Binding-site contacts:
Ligand atom O3' contacts residue GLY28 of chain 1.D at 4.0 Å.
Ligand atom C4' contacts residue GLY28 of chain 1.D at 3.7 Å.
Ligand atom N1 contacts residue LEU158 of chain 1.D at 4.2 Å.
Ligand atom C5 contacts residue ALA48 of chain 1.D at 4.2 Å (hydrophobic).
Ligand atom C6 contacts residue CYS108 of chain 1.D at 3.9 Å (hydrophobic).
Ligand atom C3' contacts residue ALA155 of chain 1.D at 3.3 Å (hydrophobic).
Ligand atom N3 contacts residue LEU158 of chain 1.D at 4.1 Å.
Ligand atom O2' contacts residue ALA155 of chain 1.D at 3.6 Å (h-bond).
Ligand atom N6 contacts residue ALA48 of chain 1.D at 3.3 Å.
Ligand atom N7 contacts residue LEU158 of chain 1.D at 4.0 Å.
Ligand atom N3 contacts residue CYS108 of chain 1.D at 4.4 Å.
Ligand atom N9 contacts residue LEU158 of chain 1.D at 4.4 Å.
Ligand atom C6 contacts residue PHE107 of chain 1.D at 4.3 Å (hydrophobic).
Ligand atom C8 contacts residue VAL35 of chain 1.D at 4.3 Å (hydrophobic).
Ligand atom C5' contacts residue ASP169 of chain 1.D at 4.0 Å.
Ligand atom N6 contacts residue LEU158 of chain 1.D at 4.0 Å.
Ligand atom C4 contacts residue LEU158 of chain 1.D at 4.1 Å (hydrophobic).
Ligand atom C5 contacts residue LEU158 of chain 1.D at 3.7 Å (hydrophobic).
Ligand atom C2 contacts residue PHE107 of chain 1.D at 4.1 Å (hydrophobic).
Ligand atom N6 contacts residue CYS108 of chain 1.D at 3.5 Å (h-bond).
Ligand atom C6 contacts residue LEU158 of chain 1.D at 3.7 Å (hydrophobic).
Ligand atom O4' contacts residue GLY28 of chain 1.D at 3.6 Å.
Ligand atom C4' contacts residue ALA155 of chain 1.D at 4.4 Å (hydrophobic).
Ligand atom O5' contacts residue ASN156 of chain 1.D at 3.8 Å.
Ligand atom O2' contacts residue LEU158 of chain 1.D at 3.6 Å.
Ligand atom N7 contacts residue ALA48 of chain 1.D at 4.2 Å.
Ligand atom C2' contacts residue ALA155 of chain 1.D at 3.4 Å (hydrophobic).
Ligand atom C1' contacts residue GLY28 of chain 1.D at 4.3 Å.
Ligand atom O2' contacts residue ASP111 of chain 1.D at 3.4 Å.
Ligand atom C2' contacts residue LEU158 of chain 1.D at 4.0 Å (hydrophobic).
Ligand atom C2 contacts residue CYS108 of chain 1.D at 3.1 Å (hydrophobic).
Ligand atom C5' contacts residue ASN156 of chain 1.D at 3.5 Å.
Ligand atom N6 contacts residue PHE107 of chain 1.D at 3.8 Å.
Ligand atom N1 contacts residue CYS108 of chain 1.D at 2.9 Å (h-bond).
Ligand atom N3 contacts residue ILE27 of chain 1.D at 4.2 Å.
Ligand atom N6 contacts residue ASP106 of chain 1.D at 3.4 Å (salt-bridge).
Ligand atom C6 contacts residue ALA48 of chain 1.D at 3.9 Å (hydrophobic).
Ligand atom O3' contacts residue ALA155 of chain 1.D at 4.1 Å.
Ligand atom O5' contacts residue ASP169 of chain 1.D at 3.8 Å.
Ligand atom N1 contacts residue PHE107 of chain 1.D at 3.7 Å.

Sequence of chain 1.D:
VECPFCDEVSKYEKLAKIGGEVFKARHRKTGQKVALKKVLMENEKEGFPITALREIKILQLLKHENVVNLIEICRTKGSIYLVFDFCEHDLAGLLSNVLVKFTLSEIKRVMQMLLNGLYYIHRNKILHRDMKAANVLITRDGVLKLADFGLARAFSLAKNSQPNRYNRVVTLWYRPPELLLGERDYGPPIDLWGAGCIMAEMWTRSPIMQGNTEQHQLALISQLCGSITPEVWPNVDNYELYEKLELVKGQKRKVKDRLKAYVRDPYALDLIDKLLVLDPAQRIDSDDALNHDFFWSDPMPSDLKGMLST

A protein and the small-molecule ligand that binds it are described below.
Small molecule (SMILES): Nc1ncnc2c1ncn2[C@@H]1O[C@H](CO)[C@@H](O)[C@H]1O